A protein and the small-molecule ligand that binds it are described below.
Small molecule (SMILES): NCC(=O)O

Binding-site contacts:
Ligand atom CA contacts residue TYR172 of chain 1.C at 3.5 Å (hydrophobic).
Ligand atom CA contacts residue TYR60 of chain 1.C at 4.4 Å (hydrophobic).
Ligand atom CA contacts residue TRP168 of chain 1.C at 3.7 Å (hydrophobic).
Ligand atom N contacts residue MET6 of chain 1.C at 3.9 Å.
Ligand atom C contacts residue GLU64 of chain 1.C at 3.6 Å.
Ligand atom C contacts residue TRP168 of chain 1.C at 4.0 Å (hydrophobic).
Ligand atom C contacts residue TYR160 of chain 1.C at 3.7 Å (hydrophobic).
Ligand atom CA contacts residue MET1 of chain 1.S at 2.4 Å (hydrophobic).
Ligand atom O contacts residue MET1 of chain 1.S at 2.3 Å (h-bond).
Ligand atom CA contacts residue TYR8 of chain 1.C at 3.3 Å (hydrophobic).
Ligand atom N contacts residue TYR60 of chain 1.C at 4.2 Å.
Ligand atom C contacts residue MET1 of chain 1.S at 1.3 Å (hydrophobic).
Ligand atom O contacts residue TRP168 of chain 1.C at 3.6 Å.
Ligand atom CA contacts residue LYS67 of chain 1.C at 4.4 Å.
Ligand atom N contacts residue TRP168 of chain 1.C at 3.3 Å.
Ligand atom N contacts residue MET1 of chain 1.S at 3.6 Å (h-bond).
Ligand atom C contacts residue LYS67 of chain 1.C at 4.1 Å.
Ligand atom C contacts residue TYR8 of chain 1.C at 3.3 Å (hydrophobic).
Ligand atom N contacts residue TYR172 of chain 1.C at 2.6 Å (h-bond).
Ligand atom N contacts residue TYR8 of chain 1.C at 3.0 Å (h-bond).
Ligand atom N contacts residue GLU64 of chain 1.C at 4.5 Å.
Ligand atom O contacts residue MET6 of chain 1.C at 3.7 Å.
Ligand atom O contacts residue TYR8 of chain 1.C at 3.7 Å.
Ligand atom CA contacts residue GLU64 of chain 1.C at 3.4 Å.
Ligand atom O contacts residue TYR160 of chain 1.C at 2.6 Å (h-bond).

Sequence of chain 1.C:
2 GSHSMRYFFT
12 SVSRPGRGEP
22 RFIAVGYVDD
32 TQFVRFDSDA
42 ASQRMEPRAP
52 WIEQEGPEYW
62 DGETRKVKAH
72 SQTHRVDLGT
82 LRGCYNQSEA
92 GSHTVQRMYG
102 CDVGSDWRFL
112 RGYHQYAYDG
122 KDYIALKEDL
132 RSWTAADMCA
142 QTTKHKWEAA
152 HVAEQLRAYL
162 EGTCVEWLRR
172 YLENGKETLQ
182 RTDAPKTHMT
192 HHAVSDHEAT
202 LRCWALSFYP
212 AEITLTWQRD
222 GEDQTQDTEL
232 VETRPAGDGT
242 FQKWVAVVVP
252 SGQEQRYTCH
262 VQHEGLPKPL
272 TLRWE